Binding-site contacts:
Ligand atom I06 contacts residue TYR88 of chain 1.A at 3.6 Å.
Ligand atom C05 contacts residue LEU84 of chain 1.A at 4.2 Å (hydrophobic).
Ligand atom C03 contacts residue LEU84 of chain 1.A at 4.0 Å (hydrophobic).
Ligand atom C05 contacts residue LEU118 of chain 1.A at 3.3 Å (hydrophobic).
Ligand atom C07 contacts residue ALA99 of chain 1.A at 3.8 Å (hydrophobic).
Ligand atom C03 contacts residue LEU118 of chain 1.A at 3.6 Å (hydrophobic).
Ligand atom I06 contacts residue ILE78 of chain 1.A at 4.4 Å.
Ligand atom C08 contacts residue LEU121 of chain 1.A at 4.0 Å (hydrophobic).
Ligand atom C04 contacts residue LEU84 of chain 1.A at 3.4 Å (hydrophobic).
Ligand atom I06 contacts residue LEU84 of chain 1.A at 3.5 Å.
Ligand atom I06 contacts residue LEU118 of chain 1.A at 4.4 Å.
Ligand atom C07 contacts residue PHE153 of chain 1.A at 4.2 Å (hydrophobic).
Ligand atom C01 contacts residue PHE114 of chain 1.A at 3.8 Å (hydrophobic).
Ligand atom C01 contacts residue VAL111 of chain 1.A at 4.1 Å (hydrophobic).
Ligand atom C02 contacts residue LEU118 of chain 1.A at 3.6 Å (hydrophobic).
Ligand atom C07 contacts residue LEU118 of chain 1.A at 3.4 Å (hydrophobic).
Ligand atom I06 contacts residue ALA99 of chain 1.A at 4.0 Å.
Ligand atom I06 contacts residue VAL87 of chain 1.A at 4.2 Å.
Ligand atom C01 contacts residue MET102 of chain 1.A at 3.4 Å (hydrophobic).
Ligand atom C05 contacts residue ALA99 of chain 1.A at 3.9 Å (hydrophobic).
Ligand atom C08 contacts residue PHE153 of chain 1.A at 4.0 Å (hydrophobic).
Ligand atom C02 contacts residue MET102 of chain 1.A at 4.1 Å (hydrophobic).
Ligand atom C08 contacts residue MET102 of chain 1.A at 4.3 Å (hydrophobic).
Ligand atom C08 contacts residue LEU118 of chain 1.A at 3.5 Å (hydrophobic).
Ligand atom C04 contacts residue VAL103 of chain 1.A at 4.4 Å (hydrophobic).
Ligand atom C03 contacts residue VAL111 of chain 1.A at 3.8 Å (hydrophobic).
Ligand atom C07 contacts residue LEU121 of chain 1.A at 4.2 Å (hydrophobic).
Ligand atom C04 contacts residue LEU118 of chain 1.A at 3.5 Å (hydrophobic).

Sequence of chain 1.A:
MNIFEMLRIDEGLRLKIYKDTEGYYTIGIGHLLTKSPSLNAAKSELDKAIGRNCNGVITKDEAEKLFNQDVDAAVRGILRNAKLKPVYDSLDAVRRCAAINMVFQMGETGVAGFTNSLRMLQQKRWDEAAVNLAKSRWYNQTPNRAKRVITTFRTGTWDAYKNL

A protein and the small-molecule ligand that binds it are described below.
Small molecule (SMILES): Cc1ccc(I)cc1